Sequence of chain 1.A:
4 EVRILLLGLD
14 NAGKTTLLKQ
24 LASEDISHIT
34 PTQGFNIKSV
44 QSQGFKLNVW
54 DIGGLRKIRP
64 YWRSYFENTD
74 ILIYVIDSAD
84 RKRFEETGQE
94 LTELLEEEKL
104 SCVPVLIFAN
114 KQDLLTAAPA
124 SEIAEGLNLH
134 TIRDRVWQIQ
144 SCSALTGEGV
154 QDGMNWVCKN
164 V

A small-molecule ligand and the protein it binds are described below.
Small molecule (SMILES): Nc1nc2c(ncn2[C@@H]2O[C@H](CO[P](=O)(O)O[P](=O)(O)NP(=O)(O)O)[C@@H](O)[C@H]2O)c(=O)[nH]1

Binding-site contacts:
Ligand atom N3B contacts residue MG1 of chain 1.C at 3.5 Å.
Ligand atom N2 contacts residue ASP116 of chain 1.A at 2.9 Å (salt-bridge).
Ligand atom O1A contacts residue GLN118 of chain 1.B at 2.8 Å (h-bond).
Ligand atom O2A contacts residue THR18 of chain 1.A at 3.5 Å (h-bond).
Ligand atom C5' contacts residue GLN118 of chain 1.B at 3.5 Å.
Ligand atom O6 contacts residue ALA147 of chain 1.A at 2.9 Å (h-bond).
Ligand atom C3' contacts residue GLN117 of chain 1.B at 3.3 Å.
Ligand atom O3' contacts residue SER101 of chain 1.B at 3.2 Å (h-bond).
Ligand atom O3' contacts residue GLY100 of chain 1.B at 3.3 Å.
Ligand atom O1B contacts residue GLY16 of chain 1.A at 3.0 Å (h-bond).
Ligand atom O2G contacts residue ASP13 of chain 1.A at 3.2 Å.
Ligand atom O2B contacts residue THR18 of chain 1.A at 2.8 Å (h-bond).
Ligand atom O3G contacts residue THR35 of chain 1.A at 2.8 Å (h-bond).
Ligand atom O3' contacts residue GLN117 of chain 1.B at 2.8 Å (h-bond).
Ligand atom O6 contacts residue LEU148 of chain 1.A at 3.2 Å (h-bond).
Ligand atom O2G contacts residue LYS17 of chain 1.A at 2.7 Å (salt-bridge).
Ligand atom O6 contacts residue SER146 of chain 1.A at 3.3 Å (h-bond).
Ligand atom C6 contacts residue LYS114 of chain 1.A at 3.4 Å.
Ligand atom N3B contacts residue ARG120 of chain 1.B at 3.2 Å (salt-bridge).
Ligand atom O1G contacts residue ARG120 of chain 1.B at 2.9 Å (salt-bridge).
Ligand atom O2A contacts residue THR19 of chain 1.A at 2.8 Å (h-bond).
Ligand atom PB contacts residue LYS17 of chain 1.A at 3.4 Å.
Ligand atom O2' contacts residue GLN117 of chain 1.B at 3.2 Å (h-bond).
Ligand atom O6 contacts residue ASP116 of chain 1.A at 3.1 Å (salt-bridge).
Ligand atom O6 contacts residue ASN113 of chain 1.A at 3.2 Å (h-bond).
Ligand atom C6 contacts residue ASP116 of chain 1.A at 3.3 Å.
Ligand atom N7 contacts residue ASN113 of chain 1.A at 3.0 Å (h-bond).
Ligand atom O4' contacts residue LYS114 of chain 1.A at 3.1 Å (salt-bridge).
Ligand atom O6 contacts residue LYS114 of chain 1.A at 3.2 Å.
Ligand atom O1B contacts residue LYS17 of chain 1.A at 2.5 Å (salt-bridge).
Ligand atom PG contacts residue MG1 of chain 1.C at 3.2 Å.
Ligand atom PB contacts residue MG1 of chain 1.C at 3.2 Å.
Ligand atom O3G contacts residue MG1 of chain 1.C at 1.8 Å.
Ligand atom N1 contacts residue LEU148 of chain 1.A at 3.4 Å.
Ligand atom N3B contacts residue ASN14 of chain 1.A at 2.9 Å (h-bond).
Ligand atom N1 contacts residue ASP116 of chain 1.A at 2.7 Å (salt-bridge).
Ligand atom O3A contacts residue GLY16 of chain 1.A at 3.1 Å (h-bond).
Ligand atom O2B contacts residue MG1 of chain 1.C at 2.0 Å.
Ligand atom O2G contacts residue GLY57 of chain 1.A at 3.0 Å (h-bond).
Ligand atom C5' contacts residue ASN14 of chain 1.A at 3.4 Å.

Sequence of chain 1.B:
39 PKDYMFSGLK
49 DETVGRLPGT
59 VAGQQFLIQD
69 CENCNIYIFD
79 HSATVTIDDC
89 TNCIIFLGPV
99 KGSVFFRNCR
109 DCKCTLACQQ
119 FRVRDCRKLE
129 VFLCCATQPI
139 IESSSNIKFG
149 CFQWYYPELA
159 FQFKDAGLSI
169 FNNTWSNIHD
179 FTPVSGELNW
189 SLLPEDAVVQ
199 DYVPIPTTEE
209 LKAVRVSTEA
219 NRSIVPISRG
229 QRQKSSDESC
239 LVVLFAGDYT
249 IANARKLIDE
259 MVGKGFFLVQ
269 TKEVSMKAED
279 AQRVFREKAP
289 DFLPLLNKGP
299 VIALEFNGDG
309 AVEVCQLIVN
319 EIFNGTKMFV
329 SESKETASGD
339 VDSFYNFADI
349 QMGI